A protein and the small-molecule ligand that binds it are described below.
Small molecule (SMILES): CC[C@H]1C(=O)Nc2ccc(F)cc2N1C(=O)OC(C)C

Binding-site contacts:
Ligand atom C11 contacts residue LEU97 of chain 1.A at 3.6 Å (hydrophobic).
Ligand atom C14 contacts residue PRO92 of chain 1.A at 3.4 Å (hydrophobic).
Ligand atom C10 contacts residue GLY187 of chain 1.A at 3.7 Å.
Ligand atom C13 contacts residue TRP226 of chain 1.A at 3.8 Å (hydrophobic).
Ligand atom C10 contacts residue TYR185 of chain 1.A at 3.5 Å (hydrophobic).
Ligand atom C5 contacts residue HIS232 of chain 1.A at 3.9 Å.
Ligand atom O1 contacts residue VAL176 of chain 1.A at 4.1 Å.
Ligand atom O1 contacts residue LEU97 of chain 1.A at 3.9 Å.
Ligand atom O2 contacts residue LEU97 of chain 1.A at 3.7 Å.
Ligand atom F1 contacts residue LEU231 of chain 1.A at 3.5 Å.
Ligand atom F1 contacts residue PHE224 of chain 1.A at 3.3 Å.
Ligand atom O1 contacts residue LYS98 of chain 1.A at 3.0 Å (salt-bridge).
Ligand atom C5 contacts residue VAL103 of chain 1.A at 4.0 Å (hydrophobic).
Ligand atom C10 contacts residue VAL176 of chain 1.A at 3.7 Å (hydrophobic).
Ligand atom C12 contacts residue TYR178 of chain 1.A at 3.5 Å (hydrophobic).
Ligand atom O3 contacts residue LEU97 of chain 1.A at 3.6 Å.
Ligand atom C4 contacts residue LEU97 of chain 1.A at 3.9 Å (hydrophobic).
Ligand atom C8 contacts residue VAL103 of chain 1.A at 3.9 Å (hydrophobic).
Ligand atom C5 contacts residue LYS98 of chain 1.A at 3.8 Å.
Ligand atom C7 contacts residue VAL103 of chain 1.A at 3.8 Å (hydrophobic).
Ligand atom C6 contacts residue HIS232 of chain 1.A at 3.2 Å.
Ligand atom C6 contacts residue TYR315 of chain 1.A at 3.5 Å (hydrophobic).
Ligand atom C13 contacts residue TYR185 of chain 1.A at 3.8 Å (hydrophobic).
Ligand atom C14 contacts residue TRP226 of chain 1.A at 3.5 Å (hydrophobic).
Ligand atom C5 contacts residue TYR315 of chain 1.A at 3.8 Å (hydrophobic).
Ligand atom C1 contacts residue LYS98 of chain 1.A at 3.5 Å.
Ligand atom N1 contacts residue LEU97 of chain 1.A at 3.9 Å.
Ligand atom C1 contacts residue LEU97 of chain 1.A at 3.8 Å (hydrophobic).
Ligand atom C14 contacts residue LEU97 of chain 1.A at 3.8 Å (hydrophobic).
Ligand atom C13 contacts residue TYR178 of chain 1.A at 4.0 Å (hydrophobic).
Ligand atom O3 contacts residue TYR178 of chain 1.A at 3.4 Å.
Ligand atom C3 contacts residue LEU97 of chain 1.A at 3.8 Å (hydrophobic).
Ligand atom C4 contacts residue LYS98 of chain 1.A at 3.7 Å.
Ligand atom C9 contacts residue VAL176 of chain 1.A at 3.5 Å (hydrophobic).
Ligand atom C7 contacts residue LEU231 of chain 1.A at 4.1 Å (hydrophobic).
Ligand atom C6 contacts residue VAL103 of chain 1.A at 3.7 Å (hydrophobic).
Ligand atom N2 contacts residue LYS98 of chain 1.A at 2.8 Å (salt-bridge).
Ligand atom F1 contacts residue VAL103 of chain 1.A at 3.7 Å.
Ligand atom N2 contacts residue LEU97 of chain 1.A at 3.5 Å.
Ligand atom C2 contacts residue VAL176 of chain 1.A at 3.9 Å (hydrophobic).

Sequence of chain 1.A:
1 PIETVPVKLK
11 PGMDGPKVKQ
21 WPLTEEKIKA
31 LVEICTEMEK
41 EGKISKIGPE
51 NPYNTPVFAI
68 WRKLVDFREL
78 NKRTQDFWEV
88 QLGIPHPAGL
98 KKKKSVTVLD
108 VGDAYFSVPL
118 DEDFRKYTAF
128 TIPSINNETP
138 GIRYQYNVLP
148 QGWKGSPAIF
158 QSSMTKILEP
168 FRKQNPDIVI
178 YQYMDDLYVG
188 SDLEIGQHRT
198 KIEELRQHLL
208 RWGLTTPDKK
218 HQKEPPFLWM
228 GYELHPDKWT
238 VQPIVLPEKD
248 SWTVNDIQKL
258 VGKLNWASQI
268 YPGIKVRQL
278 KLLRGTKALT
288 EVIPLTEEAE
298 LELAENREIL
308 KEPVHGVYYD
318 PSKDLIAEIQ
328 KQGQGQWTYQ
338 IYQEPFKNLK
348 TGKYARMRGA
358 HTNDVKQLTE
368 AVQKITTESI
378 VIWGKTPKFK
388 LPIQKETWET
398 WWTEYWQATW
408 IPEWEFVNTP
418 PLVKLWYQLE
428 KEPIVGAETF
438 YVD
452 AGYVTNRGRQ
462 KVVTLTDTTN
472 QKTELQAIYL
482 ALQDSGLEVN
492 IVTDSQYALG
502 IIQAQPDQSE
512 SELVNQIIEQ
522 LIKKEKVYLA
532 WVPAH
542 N